The small molecule below binds the protein below.
Small molecule (SMILES): CCCCCCCC(=O)OC[C@H](COP(=O)(O)O[C@@H]1[C@H](O)[C@H](O)[C@@H](OP(=O)(O)O)[C@H](OP(=O)(O)O)[C@H]1O)OC(=O)CCCCCCC

Binding-site contacts:
Ligand atom O2 contacts residue TYR74 of chain 1.E at 3.2 Å (h-bond).
Ligand atom O53 contacts residue ASN34 of chain 1.E at 2.9 Å (h-bond).
Ligand atom O51 contacts residue ARG29 of chain 1.E at 4.0 Å.
Ligand atom O5 contacts residue ARG12 of chain 1.E at 3.9 Å.
Ligand atom P4 contacts residue ARG67 of chain 1.E at 3.1 Å.
Ligand atom C4 contacts residue ARG29 of chain 1.E at 3.7 Å.
Ligand atom O43 contacts residue ARG67 of chain 1.E at 3.0 Å (salt-bridge).
Ligand atom O6 contacts residue LYS8 of chain 1.E at 4.0 Å.
Ligand atom O51 contacts residue ARG12 of chain 1.E at 3.4 Å.
Ligand atom O51 contacts residue ARG67 of chain 1.E at 3.0 Å (salt-bridge).
Ligand atom O4 contacts residue ARG29 of chain 1.E at 3.9 Å.
Ligand atom C5 contacts residue HIS77 of chain 1.E at 4.1 Å.
Ligand atom O42 contacts residue ASP70 of chain 1.E at 4.2 Å.
Ligand atom O42 contacts residue ARG67 of chain 1.E at 3.0 Å (salt-bridge).
Ligand atom P5 contacts residue ASN34 of chain 1.E at 3.9 Å.
Ligand atom O5 contacts residue ARG29 of chain 1.E at 3.6 Å (salt-bridge).
Ligand atom O51 contacts residue THR32 of chain 1.E at 4.1 Å.
Ligand atom O42 contacts residue LYS66 of chain 1.E at 2.7 Å (salt-bridge).
Ligand atom O52 contacts residue SER33 of chain 1.E at 3.5 Å (h-bond).
Ligand atom O41 contacts residue ARG29 of chain 1.E at 3.5 Å (salt-bridge).
Ligand atom C2 contacts residue TYR74 of chain 1.E at 3.8 Å (hydrophobic).
Ligand atom P5 contacts residue ARG67 of chain 1.E at 3.8 Å.
Ligand atom P5 contacts residue SER33 of chain 1.E at 3.3 Å.
Ligand atom O4 contacts residue HIS77 of chain 1.E at 3.8 Å.
Ligand atom P4 contacts residue LYS66 of chain 1.E at 4.2 Å.
Ligand atom O53 contacts residue SER33 of chain 1.E at 3.4 Å (h-bond).
Ligand atom P5 contacts residue ARG12 of chain 1.E at 3.3 Å.
Ligand atom O51 contacts residue ASN34 of chain 1.E at 3.7 Å.
Ligand atom O3 contacts residue LYS15 of chain 1.E at 3.0 Å (salt-bridge).
Ligand atom P4 contacts residue ARG29 of chain 1.E at 3.3 Å.
Ligand atom O41 contacts residue LYS15 of chain 1.E at 2.8 Å (salt-bridge).
Ligand atom O51 contacts residue SER33 of chain 1.E at 2.5 Å (h-bond).
Ligand atom O52 contacts residue ARG12 of chain 1.E at 2.3 Å.
Ligand atom O4 contacts residue ARG67 of chain 1.E at 2.9 Å (salt-bridge).
Ligand atom O6 contacts residue ASN34 of chain 1.E at 3.9 Å.
Ligand atom C3 contacts residue LYS15 of chain 1.E at 3.9 Å.
Ligand atom O53 contacts residue HIS77 of chain 1.E at 3.5 Å (h-bond).
Ligand atom C4 contacts residue ARG67 of chain 1.E at 4.1 Å.
Ligand atom O43 contacts residue ARG29 of chain 1.E at 2.2 Å (salt-bridge).
Ligand atom O5 contacts residue ARG67 of chain 1.E at 3.5 Å (salt-bridge).

Sequence of chain 1.E:
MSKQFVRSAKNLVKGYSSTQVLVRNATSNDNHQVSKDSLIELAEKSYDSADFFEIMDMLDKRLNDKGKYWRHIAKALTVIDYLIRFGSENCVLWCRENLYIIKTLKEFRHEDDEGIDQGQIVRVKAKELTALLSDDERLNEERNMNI